Sequence of chain 48.A:
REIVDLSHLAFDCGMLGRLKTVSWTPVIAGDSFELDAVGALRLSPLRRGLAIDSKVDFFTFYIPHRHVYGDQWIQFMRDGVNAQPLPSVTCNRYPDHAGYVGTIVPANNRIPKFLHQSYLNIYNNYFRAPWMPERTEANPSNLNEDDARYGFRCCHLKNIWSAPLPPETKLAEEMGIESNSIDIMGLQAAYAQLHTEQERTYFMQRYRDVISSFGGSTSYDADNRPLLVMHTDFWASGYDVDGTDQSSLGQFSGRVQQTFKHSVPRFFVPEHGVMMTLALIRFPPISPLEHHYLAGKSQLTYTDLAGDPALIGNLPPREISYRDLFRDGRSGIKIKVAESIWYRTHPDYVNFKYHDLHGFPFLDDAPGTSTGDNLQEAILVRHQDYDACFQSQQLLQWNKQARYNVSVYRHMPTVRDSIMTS

A protein and the small-molecule ligand that binds it are described below.
Small molecule (SMILES): Nc1ccn([C@H]2C[C@H](O)[C@@H](COP(=O)(O)O)O2)c(=O)n1

Binding-site contacts:
Ligand atom O4' contacts residue ARG10 of chain 48.A at 4.1 Å.
Ligand atom P contacts residue DC1 of chain 48.G at 0.8 Å.
Ligand atom C3' contacts residue DC1 of chain 48.G at 1.0 Å.
Ligand atom C1' contacts residue ARG10 of chain 48.A at 3.5 Å.
Ligand atom O4' contacts residue DC1 of chain 48.G at 0.4 Å (h-bond).
Ligand atom O5' contacts residue PHE277 of chain 48.A at 4.1 Å.
Ligand atom O3' contacts residue DC1 of chain 48.G at 1.5 Å (h-bond).
Ligand atom OP1 contacts residue DC1 of chain 48.G at 0.3 Å (h-bond).
Ligand atom O5' contacts residue DC1 of chain 48.G at 1.2 Å (h-bond).
Ligand atom OP2 contacts residue DC1 of chain 48.G at 1.1 Å.
Ligand atom C2' contacts residue DC1 of chain 48.G at 1.4 Å.
Ligand atom C5' contacts residue PHE277 of chain 48.A at 3.8 Å (hydrophobic).
Ligand atom P contacts residue PHE277 of chain 48.A at 3.7 Å.
Ligand atom O4' contacts residue PHE277 of chain 48.A at 4.4 Å.
Ligand atom C4' contacts residue DC1 of chain 48.G at 1.2 Å.
Ligand atom OP2 contacts residue PHE277 of chain 48.A at 3.8 Å.
Ligand atom C1' contacts residue DC1 of chain 48.G at 1.4 Å.
Ligand atom C5' contacts residue DC1 of chain 48.G at 1.5 Å.